Sequence of chain 2.A:
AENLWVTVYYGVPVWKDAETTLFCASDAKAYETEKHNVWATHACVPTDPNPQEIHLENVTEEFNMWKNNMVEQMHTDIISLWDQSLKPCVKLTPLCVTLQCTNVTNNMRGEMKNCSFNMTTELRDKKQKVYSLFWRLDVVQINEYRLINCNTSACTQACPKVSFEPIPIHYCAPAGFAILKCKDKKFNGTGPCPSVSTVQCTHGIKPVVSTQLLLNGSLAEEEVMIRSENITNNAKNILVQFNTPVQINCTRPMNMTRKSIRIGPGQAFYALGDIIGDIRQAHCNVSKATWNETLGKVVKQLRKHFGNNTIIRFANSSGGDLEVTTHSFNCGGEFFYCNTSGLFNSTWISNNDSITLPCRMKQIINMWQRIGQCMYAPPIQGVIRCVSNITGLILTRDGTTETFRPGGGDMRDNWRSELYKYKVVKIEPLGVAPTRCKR

This protein binds this small molecule.
Small molecule (SMILES): CC(=O)N[C@H]1[C@H](O[C@H]2[C@H](O)[C@@H](NC(C)=O)CO[C@@H]2CO)O[C@H](CO)[C@@H](O)[C@@H]1O

Binding-site contacts:
Ligand atom N2 contacts residue ASN416 of chain 2.A at 2.8 Å (h-bond).
Ligand atom O5 contacts residue ASN416 of chain 2.A at 2.4 Å (h-bond).
Ligand atom C6 contacts residue PRO261 of chain 2.A at 3.6 Å (hydrophobic).
Ligand atom O6 contacts residue PRO261 of chain 2.A at 4.1 Å.
Ligand atom O7 contacts residue NAG1 of chain 2.J at 3.4 Å (h-bond).
Ligand atom O7 contacts residue ASN232 of chain 2.A at 3.1 Å (h-bond).
Ligand atom C4 contacts residue ASN416 of chain 2.A at 4.2 Å.
Ligand atom C5 contacts residue ASN416 of chain 2.A at 3.7 Å.
Ligand atom C2 contacts residue ASN416 of chain 2.A at 2.4 Å.
Ligand atom C5 contacts residue PRO261 of chain 2.A at 4.2 Å (hydrophobic).
Ligand atom C3 contacts residue ASN416 of chain 2.A at 3.7 Å.
Ligand atom C7 contacts residue ASN232 of chain 2.A at 3.5 Å.
Ligand atom N2 contacts residue ASN232 of chain 2.A at 4.4 Å.
Ligand atom O7 contacts residue ASN416 of chain 2.A at 4.2 Å.
Ligand atom C1 contacts residue ASN416 of chain 2.A at 1.4 Å.
Ligand atom C8 contacts residue ASN232 of chain 2.A at 3.8 Å.
Ligand atom O5 contacts residue PRO261 of chain 2.A at 3.6 Å.
Ligand atom C7 contacts residue ASN416 of chain 2.A at 3.2 Å.
Ligand atom C8 contacts residue ASN416 of chain 2.A at 3.2 Å.